Sequence of chain 1.B:
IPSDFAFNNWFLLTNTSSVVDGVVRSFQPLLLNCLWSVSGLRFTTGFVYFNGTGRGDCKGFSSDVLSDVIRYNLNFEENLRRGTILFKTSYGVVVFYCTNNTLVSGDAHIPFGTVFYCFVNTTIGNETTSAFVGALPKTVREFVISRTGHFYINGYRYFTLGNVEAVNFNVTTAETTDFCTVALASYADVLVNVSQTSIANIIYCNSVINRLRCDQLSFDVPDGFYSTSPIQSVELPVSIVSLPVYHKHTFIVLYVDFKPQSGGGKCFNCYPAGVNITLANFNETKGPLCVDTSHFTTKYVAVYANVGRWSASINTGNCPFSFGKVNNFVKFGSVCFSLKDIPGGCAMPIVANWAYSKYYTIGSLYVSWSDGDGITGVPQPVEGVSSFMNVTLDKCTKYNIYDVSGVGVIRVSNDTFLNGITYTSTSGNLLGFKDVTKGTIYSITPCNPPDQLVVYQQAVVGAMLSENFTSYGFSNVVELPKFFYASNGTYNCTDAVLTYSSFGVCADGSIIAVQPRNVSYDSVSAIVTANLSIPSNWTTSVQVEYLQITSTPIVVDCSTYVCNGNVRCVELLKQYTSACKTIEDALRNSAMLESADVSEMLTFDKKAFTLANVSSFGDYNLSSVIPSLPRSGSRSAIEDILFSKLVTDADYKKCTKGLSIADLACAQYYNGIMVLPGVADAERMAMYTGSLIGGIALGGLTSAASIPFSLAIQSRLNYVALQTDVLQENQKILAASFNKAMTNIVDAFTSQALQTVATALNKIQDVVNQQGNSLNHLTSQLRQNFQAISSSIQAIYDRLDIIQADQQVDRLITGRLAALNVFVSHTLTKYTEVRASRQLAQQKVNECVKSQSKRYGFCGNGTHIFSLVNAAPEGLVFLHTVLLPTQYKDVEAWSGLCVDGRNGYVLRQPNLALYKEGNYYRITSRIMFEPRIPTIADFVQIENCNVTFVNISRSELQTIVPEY

Binding-site contacts:
Ligand atom C6 contacts residue ASN518 of chain 1.B at 4.2 Å.
Ligand atom C5 contacts residue ASN518 of chain 1.B at 4.0 Å.
Ligand atom O7 contacts residue ASN518 of chain 1.B at 2.5 Å (h-bond).
Ligand atom C4 contacts residue ASN518 of chain 1.B at 4.4 Å.
Ligand atom C8 contacts residue ASN518 of chain 1.B at 4.2 Å.
Ligand atom C3 contacts residue ASN518 of chain 1.B at 4.0 Å.
Ligand atom C2 contacts residue ASN518 of chain 1.B at 2.6 Å.
Ligand atom C1 contacts residue ASN518 of chain 1.B at 1.8 Å.
Ligand atom O5 contacts residue ASN518 of chain 1.B at 2.6 Å (h-bond).
Ligand atom N2 contacts residue ASN518 of chain 1.B at 3.0 Å (h-bond).
Ligand atom C7 contacts residue ASN518 of chain 1.B at 2.9 Å.

A small-molecule ligand and the protein it binds are described below.
Small molecule (SMILES): CC(=O)N[C@@H]1[C@@H](O)[C@H](O)[C@@H](CO)O[C@H]1O